A protein and the small-molecule ligand that binds it are described below.
Small molecule (SMILES): Cc1cc(CCCOc2c(C)cc(-c3noc(C(F)(F)F)n3)cc2C)on1

Sequence of chain 22.C:
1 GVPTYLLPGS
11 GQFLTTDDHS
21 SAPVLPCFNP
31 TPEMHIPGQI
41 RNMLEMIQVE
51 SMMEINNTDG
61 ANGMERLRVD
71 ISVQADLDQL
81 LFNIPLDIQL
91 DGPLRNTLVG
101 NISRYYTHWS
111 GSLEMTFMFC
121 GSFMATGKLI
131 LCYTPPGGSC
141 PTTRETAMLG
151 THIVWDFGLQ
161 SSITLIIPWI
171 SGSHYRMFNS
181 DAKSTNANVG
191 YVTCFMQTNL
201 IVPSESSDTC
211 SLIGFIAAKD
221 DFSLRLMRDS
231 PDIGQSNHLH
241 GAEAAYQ

Sequence of chain 23.C:
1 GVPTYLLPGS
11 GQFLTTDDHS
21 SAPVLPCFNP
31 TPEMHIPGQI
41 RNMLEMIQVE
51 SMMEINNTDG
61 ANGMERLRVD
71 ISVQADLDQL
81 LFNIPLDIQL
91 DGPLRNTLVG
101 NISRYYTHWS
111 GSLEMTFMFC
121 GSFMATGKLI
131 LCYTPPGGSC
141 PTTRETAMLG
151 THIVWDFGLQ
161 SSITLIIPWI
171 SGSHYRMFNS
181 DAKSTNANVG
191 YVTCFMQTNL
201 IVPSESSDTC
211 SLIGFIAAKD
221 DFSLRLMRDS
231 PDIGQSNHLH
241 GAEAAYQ

Sequence of chain 22.A:
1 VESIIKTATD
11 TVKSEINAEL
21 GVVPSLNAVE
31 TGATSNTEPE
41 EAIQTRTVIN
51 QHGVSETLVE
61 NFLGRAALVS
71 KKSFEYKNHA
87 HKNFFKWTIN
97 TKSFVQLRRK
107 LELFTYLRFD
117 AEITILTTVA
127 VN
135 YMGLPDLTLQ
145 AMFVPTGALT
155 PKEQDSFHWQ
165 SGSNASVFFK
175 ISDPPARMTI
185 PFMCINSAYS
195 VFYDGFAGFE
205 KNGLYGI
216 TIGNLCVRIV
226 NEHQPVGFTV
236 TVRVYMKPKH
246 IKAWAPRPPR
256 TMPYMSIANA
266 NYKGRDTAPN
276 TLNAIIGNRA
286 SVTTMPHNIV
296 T

Binding-site contacts:
Ligand atom O1A contacts residue ILE121 of chain 22.A at 3.8 Å.
Ligand atom CM2 contacts residue ILE217 of chain 22.A at 3.4 Å (hydrophobic).
Ligand atom CM2 contacts residue ILE184 of chain 22.A at 3.8 Å (hydrophobic).
Ligand atom F2 contacts residue VAL171 of chain 22.A at 3.9 Å.
Ligand atom O1 contacts residue THR97 of chain 22.A at 3.8 Å.
Ligand atom N3A contacts residue PHE147 of chain 22.A at 3.9 Å.
Ligand atom C4 contacts residue TYR193 of chain 22.A at 3.9 Å (hydrophobic).
Ligand atom C3B contacts residue ILE184 of chain 22.A at 3.5 Å (hydrophobic).
Ligand atom N2 contacts residue THR97 of chain 22.A at 3.8 Å.
Ligand atom C2B contacts residue ILE95 of chain 22.A at 3.8 Å (hydrophobic).
Ligand atom C4 contacts residue ILE217 of chain 22.A at 4.0 Å (hydrophobic).
Ligand atom CM2 contacts residue PHE147 of chain 22.A at 3.8 Å (hydrophobic).
Ligand atom O1B contacts residue ILE119 of chain 22.A at 3.9 Å.
Ligand atom CM6 contacts residue TRP93 of chain 22.A at 3.7 Å (hydrophobic).
Ligand atom CM6 contacts residue ILE119 of chain 22.A at 4.0 Å (hydrophobic).
Ligand atom N3A contacts residue ILE184 of chain 22.A at 3.9 Å.
Ligand atom C1B contacts residue ILE95 of chain 22.A at 3.6 Å (hydrophobic).
Ligand atom F2 contacts residue PHE147 of chain 22.A at 3.8 Å.
Ligand atom O1 contacts residue PHE115 of chain 22.A at 3.4 Å.
Ligand atom F3 contacts residue ALA169 of chain 22.A at 3.7 Å.
Ligand atom C6B contacts residue ILE95 of chain 22.A at 4.0 Å (hydrophobic).
Ligand atom F2 contacts residue ALA169 of chain 22.A at 3.6 Å.
Ligand atom F1 contacts residue MET182 of chain 22.A at 3.2 Å.
Ligand atom N2 contacts residue PHE115 of chain 22.A at 3.7 Å.
Ligand atom C5B contacts residue ILE119 of chain 22.A at 3.9 Å (hydrophobic).
Ligand atom O1A contacts residue LEU220 of chain 22.A at 3.4 Å.
Ligand atom C1C contacts residue TYR193 of chain 22.A at 3.9 Å (hydrophobic).
Ligand atom C3A contacts residue LEU220 of chain 22.A at 4.0 Å (hydrophobic).
Ligand atom CM2 contacts residue ILE95 of chain 22.A at 4.0 Å (hydrophobic).
Ligand atom F1 contacts residue VAL171 of chain 22.A at 3.8 Å.
Ligand atom F3 contacts residue PHE147 of chain 22.A at 3.5 Å.
Ligand atom C2B contacts residue ILE184 of chain 22.A at 3.8 Å (hydrophobic).
Ligand atom F2 contacts residue ALA145 of chain 22.A at 2.8 Å.
Ligand atom CM6 contacts residue ILE95 of chain 22.A at 3.9 Å (hydrophobic).
Ligand atom C6B contacts residue ILE119 of chain 22.A at 3.8 Å (hydrophobic).
Ligand atom C2A contacts residue LEU220 of chain 22.A at 3.8 Å (hydrophobic).
Ligand atom N1A contacts residue LEU220 of chain 22.A at 3.3 Å.
Ligand atom C5 contacts residue TYR193 of chain 22.A at 4.0 Å (hydrophobic).
Ligand atom F3 contacts residue VAL24 of chain 22.C at 3.3 Å.
Ligand atom N1A contacts residue ILE119 of chain 22.A at 3.8 Å.